This protein binds this small molecule.
Small molecule (SMILES): CCCCCCCCCCO[C@@H]1O[C@H](CO)[C@@H](O[C@H]2O[C@H](CO)[C@@H](O)[C@H](O)[C@H]2O)[C@H](O)[C@H]1O

Sequence of chain 1.A:
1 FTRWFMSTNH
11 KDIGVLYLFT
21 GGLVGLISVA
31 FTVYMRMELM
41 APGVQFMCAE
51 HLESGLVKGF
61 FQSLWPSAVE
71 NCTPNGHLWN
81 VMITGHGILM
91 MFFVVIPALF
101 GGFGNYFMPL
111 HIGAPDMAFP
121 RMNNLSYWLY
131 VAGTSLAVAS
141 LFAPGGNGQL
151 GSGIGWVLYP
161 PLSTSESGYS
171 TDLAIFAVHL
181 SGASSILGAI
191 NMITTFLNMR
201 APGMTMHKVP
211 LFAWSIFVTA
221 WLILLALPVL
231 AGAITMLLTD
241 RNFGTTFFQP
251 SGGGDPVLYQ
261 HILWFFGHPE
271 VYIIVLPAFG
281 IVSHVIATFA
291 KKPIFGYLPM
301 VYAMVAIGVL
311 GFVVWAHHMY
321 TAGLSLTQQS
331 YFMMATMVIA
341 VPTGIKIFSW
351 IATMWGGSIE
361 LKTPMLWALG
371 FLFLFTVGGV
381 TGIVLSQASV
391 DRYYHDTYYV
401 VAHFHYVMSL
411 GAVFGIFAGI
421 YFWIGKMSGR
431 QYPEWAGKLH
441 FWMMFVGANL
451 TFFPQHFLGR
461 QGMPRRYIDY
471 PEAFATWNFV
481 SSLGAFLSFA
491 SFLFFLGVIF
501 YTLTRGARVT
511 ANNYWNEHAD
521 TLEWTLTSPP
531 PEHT

Binding-site contacts:
Ligand atom C3 contacts residue DMU1 of chain 1.S at 3.5 Å.
Ligand atom O55 contacts residue DMU1 of chain 1.S at 4.1 Å.
Ligand atom C57 contacts residue TRP435 of chain 1.A at 3.5 Å (hydrophobic).
Ligand atom C34 contacts residue GLY497 of chain 1.A at 4.2 Å.
Ligand atom C25 contacts residue GLY497 of chain 1.A at 4.2 Å.
Ligand atom C2 contacts residue DMU1 of chain 1.S at 4.3 Å.
Ligand atom C11 contacts residue DMU1 of chain 1.S at 3.4 Å.
Ligand atom C22 contacts residue PRO433 of chain 1.A at 4.2 Å (hydrophobic).
Ligand atom O6 contacts residue DMU1 of chain 1.S at 2.9 Å (h-bond).
Ligand atom O5 contacts residue TRP435 of chain 1.A at 3.0 Å (h-bond).
Ligand atom C9 contacts residue DMU1 of chain 1.S at 3.5 Å.
Ligand atom O61 contacts residue TRP435 of chain 1.A at 3.9 Å.
Ligand atom O16 contacts residue TRP435 of chain 1.A at 3.4 Å.
Ligand atom C22 contacts residue VAL498 of chain 1.A at 4.2 Å (hydrophobic).
Ligand atom C10 contacts residue DMU1 of chain 1.S at 3.5 Å.
Ligand atom C57 contacts residue DMU1 of chain 1.S at 3.8 Å.
Ligand atom O5 contacts residue TYR501 of chain 1.A at 4.1 Å.
Ligand atom C31 contacts residue GLY497 of chain 1.A at 3.8 Å.
Ligand atom C6 contacts residue TRP435 of chain 1.A at 4.0 Å (hydrophobic).
Ligand atom C4 contacts residue TRP435 of chain 1.A at 3.9 Å (hydrophobic).
Ligand atom C31 contacts residue VAL498 of chain 1.A at 4.0 Å (hydrophobic).
Ligand atom O1 contacts residue DMU1 of chain 1.S at 2.4 Å (h-bond).
Ligand atom C18 contacts residue TRP435 of chain 1.A at 3.7 Å (hydrophobic).
Ligand atom C19 contacts residue TYR501 of chain 1.A at 4.2 Å (hydrophobic).
Ligand atom C43 contacts residue DMU1 of chain 1.S at 3.5 Å.
Ligand atom C1 contacts residue DMU1 of chain 1.S at 4.0 Å.
Ligand atom C4 contacts residue TYR501 of chain 1.A at 4.1 Å (hydrophobic).
Ligand atom C37 contacts residue PHE494 of chain 1.A at 4.1 Å (hydrophobic).
Ligand atom C25 contacts residue VAL498 of chain 1.A at 3.8 Å (hydrophobic).
Ligand atom C31 contacts residue PHE494 of chain 1.A at 3.9 Å (hydrophobic).
Ligand atom C18 contacts residue PRO433 of chain 1.A at 3.7 Å (hydrophobic).
Ligand atom C18 contacts residue TYR501 of chain 1.A at 3.9 Å (hydrophobic).
Ligand atom C22 contacts residue TYR501 of chain 1.A at 3.6 Å (hydrophobic).
Ligand atom O7 contacts residue DMU1 of chain 1.S at 4.1 Å.
Ligand atom O5 contacts residue PRO433 of chain 1.A at 4.0 Å.
Ligand atom C25 contacts residue PHE494 of chain 1.A at 4.1 Å (hydrophobic).
Ligand atom C6 contacts residue TYR501 of chain 1.A at 3.8 Å (hydrophobic).
Ligand atom C28 contacts residue GLY497 of chain 1.A at 4.0 Å.
Ligand atom O61 contacts residue PRO433 of chain 1.A at 3.5 Å.
Ligand atom C19 contacts residue TRP435 of chain 1.A at 3.8 Å (hydrophobic).